Sequence of chain 1.B:
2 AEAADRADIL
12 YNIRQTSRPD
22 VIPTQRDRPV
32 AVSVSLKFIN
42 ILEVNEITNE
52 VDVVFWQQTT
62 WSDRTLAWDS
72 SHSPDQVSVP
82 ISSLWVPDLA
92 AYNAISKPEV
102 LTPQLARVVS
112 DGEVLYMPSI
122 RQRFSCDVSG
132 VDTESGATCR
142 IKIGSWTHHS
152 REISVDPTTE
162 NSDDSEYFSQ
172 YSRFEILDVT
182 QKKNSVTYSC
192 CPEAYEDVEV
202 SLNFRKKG

Sequence of chain 1.C:
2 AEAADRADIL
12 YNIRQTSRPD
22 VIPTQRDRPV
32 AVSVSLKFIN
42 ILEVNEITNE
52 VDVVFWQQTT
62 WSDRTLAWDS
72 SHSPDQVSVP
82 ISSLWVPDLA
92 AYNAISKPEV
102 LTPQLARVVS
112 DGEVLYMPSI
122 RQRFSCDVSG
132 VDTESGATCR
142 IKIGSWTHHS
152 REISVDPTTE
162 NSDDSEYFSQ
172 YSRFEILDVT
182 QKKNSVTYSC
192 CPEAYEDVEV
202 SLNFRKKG

A small-molecule ligand and the protein it binds are described below.
Small molecule (SMILES): [H]/N=C1/NCCN1Cc1ccc(Cl)nc1

Binding-site contacts:
Ligand atom C8 contacts residue ARG108 of chain 1.C at 4.0 Å.
Ligand atom C7 contacts residue CYS192 of chain 1.B at 3.6 Å (hydrophobic).
Ligand atom C2 contacts residue TRP57 of chain 1.C at 3.3 Å (hydrophobic).
Ligand atom CL1 contacts residue LEU106 of chain 1.C at 3.7 Å.
Ligand atom N2 contacts residue SER146 of chain 1.B at 3.2 Å (h-bond).
Ligand atom C4 contacts residue THR148 of chain 1.B at 3.8 Å.
Ligand atom CL1 contacts residue LEU116 of chain 1.C at 3.2 Å.
Ligand atom C8 contacts residue LEU116 of chain 1.C at 3.7 Å (hydrophobic).
Ligand atom CL1 contacts residue ALA107 of chain 1.C at 4.0 Å.
Ligand atom C3 contacts residue MET118 of chain 1.C at 3.4 Å (hydrophobic).
Ligand atom N4 contacts residue TRP147 of chain 1.B at 3.2 Å.
Ligand atom C3 contacts residue TRP57 of chain 1.C at 4.2 Å (hydrophobic).
Ligand atom C9 contacts residue TRP147 of chain 1.B at 3.4 Å (hydrophobic).
Ligand atom C7 contacts residue TRP147 of chain 1.B at 3.9 Å (hydrophobic).
Ligand atom N4 contacts residue TYR93 of chain 1.B at 2.9 Å (h-bond).
Ligand atom CL1 contacts residue ARG108 of chain 1.C at 3.5 Å.
Ligand atom C4 contacts residue LEU116 of chain 1.C at 3.9 Å (hydrophobic).
Ligand atom C1 contacts residue TRP147 of chain 1.B at 3.2 Å (hydrophobic).
Ligand atom C9 contacts residue CYS191 of chain 1.B at 3.9 Å (hydrophobic).
Ligand atom N2 contacts residue TYR196 of chain 1.B at 3.7 Å.
Ligand atom C9 contacts residue TYR196 of chain 1.B at 3.3 Å (hydrophobic).
Ligand atom N3 contacts residue TRP147 of chain 1.B at 3.5 Å (h-bond).
Ligand atom C7 contacts residue THR148 of chain 1.B at 4.2 Å.
Ligand atom N6 contacts residue TRP147 of chain 1.B at 3.9 Å.
Ligand atom N6 contacts residue THR148 of chain 1.B at 3.9 Å.
Ligand atom C2 contacts residue TYR93 of chain 1.B at 3.7 Å (hydrophobic).
Ligand atom C7 contacts residue TYR196 of chain 1.B at 3.2 Å (hydrophobic).
Ligand atom CL1 contacts residue MET118 of chain 1.C at 4.1 Å.
Ligand atom C6 contacts residue CYS192 of chain 1.B at 4.2 Å (hydrophobic).
Ligand atom C6 contacts residue TRP147 of chain 1.B at 3.2 Å (hydrophobic).
Ligand atom C3 contacts residue CYS191 of chain 1.B at 4.1 Å (hydrophobic).
Ligand atom C6 contacts residue TYR196 of chain 1.B at 3.9 Å (hydrophobic).
Ligand atom CL1 contacts residue THR148 of chain 1.B at 4.0 Å.
Ligand atom N6 contacts residue MET118 of chain 1.C at 4.2 Å.
Ligand atom C5 contacts residue MET118 of chain 1.C at 3.8 Å (hydrophobic).
Ligand atom C1 contacts residue TYR93 of chain 1.B at 3.2 Å (hydrophobic).
Ligand atom N2 contacts residue TRP147 of chain 1.B at 2.6 Å (h-bond).
Ligand atom N2 contacts residue TYR93 of chain 1.B at 3.0 Å (h-bond).
Ligand atom C5 contacts residue TRP147 of chain 1.B at 3.2 Å (hydrophobic).
Ligand atom C2 contacts residue TRP147 of chain 1.B at 3.8 Å (hydrophobic).